Binding-site contacts:
Ligand atom O6 contacts residue SER147 of chain 1.B at 3.4 Å.
Ligand atom O1B contacts residue MG1 of chain 1.D at 2.0 Å.
Ligand atom C6 contacts residue ASP119 of chain 1.B at 3.5 Å.
Ligand atom O6 contacts residue LYS149 of chain 1.B at 3.6 Å (salt-bridge).
Ligand atom O1G contacts residue MG1 of chain 1.D at 2.0 Å.
Ligand atom O3G contacts residue PRO34 of chain 1.B at 3.4 Å.
Ligand atom N7 contacts residue ASN116 of chain 1.B at 3.1 Å (h-bond).
Ligand atom O6 contacts residue ALA148 of chain 1.B at 2.9 Å (h-bond).
Ligand atom O4' contacts residue LYS117 of chain 1.B at 3.2 Å (salt-bridge).
Ligand atom N2 contacts residue LEU120 of chain 1.B at 3.5 Å.
Ligand atom O2B contacts residue LYS16 of chain 1.B at 2.8 Å (salt-bridge).
Ligand atom N3B contacts residue MG1 of chain 1.D at 3.5 Å.
Ligand atom O1A contacts residue SER17 of chain 1.B at 3.3 Å (h-bond).
Ligand atom O2B contacts residue GLY15 of chain 1.B at 3.1 Å (h-bond).
Ligand atom O3A contacts residue GLY15 of chain 1.B at 3.2 Å (h-bond).
Ligand atom O3G contacts residue TYR32 of chain 1.B at 2.6 Å (h-bond).
Ligand atom O1G contacts residue THR35 of chain 1.B at 2.9 Å (h-bond).
Ligand atom PB contacts residue MG1 of chain 1.D at 3.2 Å.
Ligand atom O6 contacts residue LYS117 of chain 1.B at 3.5 Å.
Ligand atom O1A contacts residue GLY15 of chain 1.B at 3.2 Å.
Ligand atom O2A contacts residue TYR32 of chain 1.B at 3.3 Å.
Ligand atom PG contacts residue MG1 of chain 1.D at 3.3 Å.
Ligand atom C2' contacts residue VAL29 of chain 1.B at 3.4 Å (hydrophobic).
Ligand atom N3B contacts residue TYR32 of chain 1.B at 3.3 Å.
Ligand atom N7 contacts residue ALA18 of chain 1.B at 3.5 Å.
Ligand atom O2G contacts residue LYS16 of chain 1.B at 2.7 Å (salt-bridge).
Ligand atom C8 contacts residue ALA18 of chain 1.B at 3.4 Å (hydrophobic).
Ligand atom O2G contacts residue GLY60 of chain 1.B at 2.8 Å (h-bond).
Ligand atom N3B contacts residue GLY13 of chain 1.B at 3.0 Å (h-bond).
Ligand atom O1A contacts residue ALA18 of chain 1.B at 2.7 Å (h-bond).
Ligand atom O2' contacts residue PHE28 of chain 1.B at 3.5 Å.
Ligand atom O2B contacts residue VAL14 of chain 1.B at 3.3 Å (h-bond).
Ligand atom O3' contacts residue GLU30 of chain 1.B at 2.8 Å (salt-bridge).
Ligand atom O2' contacts residue GLU30 of chain 1.B at 3.1 Å (salt-bridge).
Ligand atom N1 contacts residue ASP119 of chain 1.B at 2.8 Å (salt-bridge).
Ligand atom O6 contacts residue ASP119 of chain 1.B at 3.5 Å (salt-bridge).
Ligand atom O6 contacts residue ASN116 of chain 1.B at 3.5 Å (h-bond).
Ligand atom N2 contacts residue ASP119 of chain 1.B at 2.9 Å (salt-bridge).
Ligand atom O1B contacts residue SER17 of chain 1.B at 2.9 Å (h-bond).
Ligand atom O2' contacts residue VAL29 of chain 1.B at 2.6 Å (h-bond).

Sequence of chain 1.B:
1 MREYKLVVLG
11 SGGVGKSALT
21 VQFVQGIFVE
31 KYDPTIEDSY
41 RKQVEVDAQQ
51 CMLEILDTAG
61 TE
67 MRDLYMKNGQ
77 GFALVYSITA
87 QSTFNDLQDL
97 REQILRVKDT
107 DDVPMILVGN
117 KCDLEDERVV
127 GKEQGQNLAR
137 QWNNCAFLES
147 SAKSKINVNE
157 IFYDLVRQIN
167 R

This protein binds this small molecule.
Small molecule (SMILES): Nc1nc2c(ncn2[C@@H]2O[C@H](CO[P](=O)(O)O[P](=O)(O)NP(=O)(O)O)[C@@H](O)[C@H]2O)c(=O)[nH]1